Sequence of chain 1.A:
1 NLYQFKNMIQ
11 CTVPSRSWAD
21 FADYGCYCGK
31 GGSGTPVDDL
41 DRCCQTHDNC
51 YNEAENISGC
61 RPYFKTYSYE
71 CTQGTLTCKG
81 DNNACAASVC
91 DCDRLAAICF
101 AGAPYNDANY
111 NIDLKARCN

This small molecule binds to this protein.
Small molecule (SMILES): C=O.CC(C)[C@H](N)C(=O)N[C@@H](C)C(=O)N[C@@H](Cc1ccccc1)C(=O)N[C@@H](CCCN=C(N)N)C(=O)NCCO.O

Binding-site contacts:
Ligand atom CZ contacts residue ASP48 of chain 1.A at 3.0 Å.
Ligand atom N contacts residue TYR63 of chain 1.A at 3.2 Å (h-bond).
Ligand atom CG contacts residue PHE21 of chain 1.A at 3.5 Å (hydrophobic).
Ligand atom NH2 contacts residue HIS47 of chain 1.A at 2.8 Å (h-bond).
Ligand atom NE contacts residue HIS47 of chain 1.A at 3.5 Å (h-bond).
Ligand atom CB contacts residue PHE21 of chain 1.A at 3.1 Å (hydrophobic).
Ligand atom OG contacts residue ILE9 of chain 1.A at 2.8 Å.
Ligand atom O contacts residue TRP18 of chain 1.A at 3.5 Å.
Ligand atom OXT contacts residue LYS6 of chain 1.A at 2.3 Å.
Ligand atom NH1 contacts residue GLY29 of chain 1.A at 3.3 Å (h-bond).
Ligand atom O contacts residue TRP18 of chain 1.A at 3.1 Å.
Ligand atom CZ contacts residue HIS47 of chain 1.A at 3.3 Å.
Ligand atom NH1 contacts residue ASP48 of chain 1.A at 2.7 Å (salt-bridge).
Ligand atom C contacts residue GLY29 of chain 1.A at 3.5 Å.
Ligand atom CE2 contacts residue TRP18 of chain 1.A at 3.6 Å (hydrophobic).
Ligand atom OG contacts residue TRP18 of chain 1.A at 2.8 Å (h-bond).
Ligand atom NH1 contacts residue CA1 of chain 1.C at 3.4 Å.
Ligand atom CA contacts residue ILE9 of chain 1.A at 2.4 Å (hydrophobic).
Ligand atom CB contacts residue PHE21 of chain 1.A at 2.9 Å (hydrophobic).
Ligand atom CB contacts residue ALA22 of chain 1.A at 3.6 Å (hydrophobic).
Ligand atom O contacts residue LYS6 of chain 1.A at 2.4 Å.
Ligand atom C contacts residue TRP18 of chain 1.A at 2.8 Å (hydrophobic).
Ligand atom CD contacts residue GLY29 of chain 1.A at 3.5 Å.
Ligand atom CG contacts residue PHE5 of chain 1.A at 3.6 Å (hydrophobic).
Ligand atom NH2 contacts residue ASP48 of chain 1.A at 2.5 Å (salt-bridge).
Ligand atom OXT contacts residue TRP18 of chain 1.A at 3.2 Å.
Ligand atom C contacts residue ILE9 of chain 1.A at 3.4 Å (hydrophobic).
Ligand atom CG2 contacts residue LYS30 of chain 1.A at 3.3 Å.
Ligand atom CB contacts residue LYS30 of chain 1.A at 3.4 Å.
Ligand atom CA contacts residue GLY29 of chain 1.A at 3.4 Å.
Ligand atom NH2 contacts residue CYS44 of chain 1.A at 3.0 Å (h-bond).
Ligand atom OG contacts residue PHE21 of chain 1.A at 2.9 Å.
Ligand atom C contacts residue LYS6 of chain 1.A at 3.4 Å.
Ligand atom N contacts residue ILE9 of chain 1.A at 3.2 Å.
Ligand atom CB contacts residue TRP18 of chain 1.A at 2.7 Å (hydrophobic).
Ligand atom CB contacts residue TYR63 of chain 1.A at 3.0 Å (hydrophobic).
Ligand atom NH1 contacts residue TYR27 of chain 1.A at 3.4 Å (h-bond).
Ligand atom CA contacts residue TRP18 of chain 1.A at 3.5 Å (hydrophobic).
Ligand atom CB contacts residue ILE9 of chain 1.A at 2.7 Å (hydrophobic).
Ligand atom N contacts residue GLY29 of chain 1.A at 3.2 Å (h-bond).